This small molecule binds to this protein.
Small molecule (SMILES): COc1cc(CCc2cc(NC(=O)c3ccc(N4C[C@@H](C)N[C@@H](C)C4)cc3)[nH]n2)cc(OC)c1

Binding-site contacts:
Ligand atom C10 contacts residue GLY31 of chain 1.B at 3.6 Å.
Ligand atom C6 contacts residue GLY113 of chain 1.B at 3.5 Å.
Ligand atom N3 contacts residue ALA110 of chain 1.B at 3.5 Å (h-bond).
Ligand atom O2 contacts residue VAL107 of chain 1.B at 3.7 Å.
Ligand atom N3 contacts residue TYR109 of chain 1.B at 3.7 Å.
Ligand atom N3 contacts residue ALA58 of chain 1.B at 3.6 Å.
Ligand atom C14 contacts residue LEU176 of chain 1.B at 3.6 Å (hydrophobic).
Ligand atom O1 contacts residue ASP187 of chain 1.B at 2.9 Å (salt-bridge).
Ligand atom C15 contacts residue LEU176 of chain 1.B at 3.6 Å (hydrophobic).
Ligand atom C24 contacts residue ASP187 of chain 1.B at 3.5 Å.
Ligand atom C24 contacts residue MET81 of chain 1.B at 3.8 Å (hydrophobic).
Ligand atom C25 contacts residue LYS60 of chain 1.B at 3.6 Å.
Ligand atom O1 contacts residue ALA186 of chain 1.B at 3.8 Å.
Ligand atom N4 contacts residue ALA110 of chain 1.B at 2.9 Å (h-bond).
Ligand atom N2 contacts residue ALA110 of chain 1.B at 3.1 Å (h-bond).
Ligand atom N4 contacts residue TYR109 of chain 1.B at 3.7 Å.
Ligand atom C11 contacts residue GLY31 of chain 1.B at 3.7 Å.
Ligand atom C7 contacts residue GLY113 of chain 1.B at 3.5 Å.
Ligand atom O contacts residue LEU30 of chain 1.B at 3.8 Å.
Ligand atom C24 contacts residue PHE188 of chain 1.B at 3.6 Å (hydrophobic).
Ligand atom O2 contacts residue LYS60 of chain 1.B at 3.3 Å.
Ligand atom N3 contacts residue LEU176 of chain 1.B at 3.8 Å.
Ligand atom C25 contacts residue GLU77 of chain 1.B at 3.6 Å.
Ligand atom C21 contacts residue GLU77 of chain 1.B at 3.5 Å.
Ligand atom C16 contacts residue VAL107 of chain 1.B at 3.6 Å (hydrophobic).
Ligand atom C11 contacts residue GLY113 of chain 1.B at 3.6 Å.
Ligand atom C25 contacts residue VAL105 of chain 1.B at 3.7 Å (hydrophobic).
Ligand atom C15 contacts residue ALA58 of chain 1.B at 3.8 Å (hydrophobic).
Ligand atom C7 contacts residue ALA110 of chain 1.B at 3.8 Å (hydrophobic).
Ligand atom C19 contacts residue VAL107 of chain 1.B at 3.7 Å (hydrophobic).
Ligand atom C8 contacts residue ALA110 of chain 1.B at 3.1 Å (hydrophobic).
Ligand atom N4 contacts residue GLU108 of chain 1.B at 3.8 Å.
Ligand atom C3 contacts residue SER111 of chain 1.B at 3.3 Å.
Ligand atom C23 contacts residue ILE91 of chain 1.B at 3.8 Å (hydrophobic).
Ligand atom C7 contacts residue SER111 of chain 1.B at 3.4 Å.
Ligand atom N3 contacts residue GLU108 of chain 1.B at 2.9 Å (salt-bridge).
Ligand atom C17 contacts residue PHE35 of chain 1.B at 3.8 Å (hydrophobic).
Ligand atom C10 contacts residue GLY113 of chain 1.B at 3.8 Å.
Ligand atom N2 contacts residue LEU30 of chain 1.B at 3.8 Å.
Ligand atom C8 contacts residue GLY113 of chain 1.B at 3.8 Å.

Sequence of chain 1.B:
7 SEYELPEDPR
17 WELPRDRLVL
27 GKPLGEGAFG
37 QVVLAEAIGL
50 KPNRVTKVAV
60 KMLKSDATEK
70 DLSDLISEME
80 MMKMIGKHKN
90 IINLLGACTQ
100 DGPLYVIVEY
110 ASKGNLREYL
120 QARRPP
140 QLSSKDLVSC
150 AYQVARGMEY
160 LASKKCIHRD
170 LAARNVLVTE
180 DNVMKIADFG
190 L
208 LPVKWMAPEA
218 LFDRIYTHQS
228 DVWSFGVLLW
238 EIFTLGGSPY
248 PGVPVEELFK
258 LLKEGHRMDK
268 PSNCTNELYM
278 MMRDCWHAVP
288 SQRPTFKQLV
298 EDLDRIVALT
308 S